This protein binds this small molecule.
Small molecule (SMILES): CC(=O)N[C@H]1[C@H](O[C@H]2[C@H](O)[C@@H](NC(C)=O)CO[C@@H]2CO[C@@H]2O[C@@H](C)[C@@H](O)[C@@H](O)[C@@H]2O)O[C@H](CO)[C@@H](O)[C@@H]1O

Sequence of chain 1.A:
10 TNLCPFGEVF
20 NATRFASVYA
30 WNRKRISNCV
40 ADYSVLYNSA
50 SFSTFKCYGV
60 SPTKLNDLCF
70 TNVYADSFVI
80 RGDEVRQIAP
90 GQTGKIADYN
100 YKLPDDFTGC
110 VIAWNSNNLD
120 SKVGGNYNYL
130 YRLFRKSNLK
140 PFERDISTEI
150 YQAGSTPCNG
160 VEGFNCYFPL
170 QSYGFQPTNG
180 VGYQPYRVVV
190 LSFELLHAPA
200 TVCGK

Binding-site contacts:
Ligand atom C7 contacts residue GLY16 of chain 1.A at 3.7 Å.
Ligand atom C1 contacts residue ASN20 of chain 1.A at 1.4 Å.
Ligand atom C2 contacts residue ASN20 of chain 1.A at 2.4 Å.
Ligand atom N2 contacts residue ASN20 of chain 1.A at 2.9 Å (h-bond).
Ligand atom C8 contacts residue LEU45 of chain 1.A at 4.2 Å (hydrophobic).
Ligand atom C8 contacts residue PHE19 of chain 1.A at 4.2 Å (hydrophobic).
Ligand atom C5 contacts residue ASN20 of chain 1.A at 3.7 Å.
Ligand atom O7 contacts residue GLY16 of chain 1.A at 3.3 Å.
Ligand atom O7 contacts residue ASN20 of chain 1.A at 3.5 Å (h-bond).
Ligand atom C4 contacts residue ASN20 of chain 1.A at 4.2 Å.
Ligand atom C8 contacts residue PHE15 of chain 1.A at 3.7 Å (hydrophobic).
Ligand atom C7 contacts residue ASN20 of chain 1.A at 3.4 Å.
Ligand atom C3 contacts residue ASN20 of chain 1.A at 3.8 Å.
Ligand atom C8 contacts residue GLY16 of chain 1.A at 3.6 Å.
Ligand atom O5 contacts residue ASN20 of chain 1.A at 2.4 Å (h-bond).